Sequence of chain 1.F:
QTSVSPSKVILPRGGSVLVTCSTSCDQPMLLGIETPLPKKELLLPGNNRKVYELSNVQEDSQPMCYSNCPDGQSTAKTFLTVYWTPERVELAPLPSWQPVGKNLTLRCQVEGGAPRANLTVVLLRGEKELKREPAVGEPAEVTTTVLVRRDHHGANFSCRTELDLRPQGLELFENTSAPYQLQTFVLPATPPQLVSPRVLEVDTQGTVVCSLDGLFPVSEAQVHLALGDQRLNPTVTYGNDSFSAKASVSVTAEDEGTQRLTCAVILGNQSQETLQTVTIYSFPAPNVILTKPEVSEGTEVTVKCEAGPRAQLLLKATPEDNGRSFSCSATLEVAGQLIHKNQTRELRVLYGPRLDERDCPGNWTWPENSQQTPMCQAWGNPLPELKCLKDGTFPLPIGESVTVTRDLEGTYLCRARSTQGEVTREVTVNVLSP

The small molecule below binds the protein below.
Small molecule (SMILES): CC(=O)N[C@@H]1[C@@H](O)[C@H](O)[C@@H](CO)O[C@H]1O

Binding-site contacts:
Ligand atom C5 contacts residue NAG1 of chain 1.K at 3.8 Å.
Ligand atom C5 contacts residue ASN175 of chain 1.F at 3.7 Å.
Ligand atom C8 contacts residue ARG88 of chain 1.F at 4.3 Å.
Ligand atom O6 contacts residue PHE173 of chain 1.F at 4.0 Å.
Ligand atom C7 contacts residue ASN175 of chain 1.F at 3.4 Å.
Ligand atom O6 contacts residue THR85 of chain 1.F at 4.4 Å.
Ligand atom C3 contacts residue ASN175 of chain 1.F at 3.8 Å.
Ligand atom O5 contacts residue THR85 of chain 1.F at 4.3 Å.
Ligand atom C8 contacts residue ASN175 of chain 1.F at 4.5 Å.
Ligand atom C3 contacts residue NAG1 of chain 1.K at 3.7 Å.
Ligand atom C5 contacts residue THR85 of chain 1.F at 4.0 Å.
Ligand atom C2 contacts residue ASN175 of chain 1.F at 2.4 Å.
Ligand atom C1 contacts residue THR85 of chain 1.F at 3.8 Å.
Ligand atom O7 contacts residue ASN175 of chain 1.F at 3.5 Å (h-bond).
Ligand atom O3 contacts residue NAG1 of chain 1.K at 3.9 Å.
Ligand atom N2 contacts residue THR85 of chain 1.F at 4.5 Å.
Ligand atom O6 contacts residue GLU174 of chain 1.F at 3.8 Å.
Ligand atom O4 contacts residue NAG1 of chain 1.K at 2.3 Å (h-bond).
Ligand atom C7 contacts residue PRO86 of chain 1.F at 4.3 Å (hydrophobic).
Ligand atom C4 contacts residue NAG1 of chain 1.K at 3.5 Å.
Ligand atom C3 contacts residue THR85 of chain 1.F at 4.3 Å.
Ligand atom C1 contacts residue GLU174 of chain 1.F at 4.1 Å.
Ligand atom N2 contacts residue PRO86 of chain 1.F at 3.9 Å.
Ligand atom C4 contacts residue ASN175 of chain 1.F at 4.2 Å.
Ligand atom O5 contacts residue GLU174 of chain 1.F at 3.5 Å (salt-bridge).
Ligand atom O5 contacts residue ASN175 of chain 1.F at 2.4 Å (h-bond).
Ligand atom C1 contacts residue ASN175 of chain 1.F at 1.4 Å.
Ligand atom C8 contacts residue PRO86 of chain 1.F at 3.6 Å (hydrophobic).
Ligand atom C6 contacts residue NAG1 of chain 1.K at 4.2 Å.
Ligand atom N2 contacts residue ASN175 of chain 1.F at 2.9 Å (h-bond).
Ligand atom C8 contacts residue GLU87 of chain 1.F at 3.6 Å.
Ligand atom C2 contacts residue THR85 of chain 1.F at 4.5 Å.